Binding-site contacts:
Ligand atom C17 contacts residue VAL58 of chain 1.A at 3.5 Å (hydrophobic).
Ligand atom C18 contacts residue VAL58 of chain 1.A at 3.8 Å (hydrophobic).
Ligand atom C10 contacts residue ASN75 of chain 1.A at 4.1 Å.
Ligand atom C5 contacts residue THR125 of chain 1.A at 4.1 Å.
Ligand atom C13 contacts residue TYR18 of chain 1.A at 4.2 Å (hydrophobic).
Ligand atom C21 contacts residue ASN75 of chain 1.A at 4.1 Å.
Ligand atom C3 contacts residue ALA77 of chain 1.A at 3.9 Å (hydrophobic).
Ligand atom C2 contacts residue ARG82 of chain 1.A at 4.0 Å.
Ligand atom C20 contacts residue VAL76 of chain 1.A at 3.9 Å (hydrophobic).
Ligand atom C21 contacts residue VAL76 of chain 1.A at 3.9 Å (hydrophobic).
Ligand atom C1 contacts residue ALA77 of chain 1.A at 3.7 Å (hydrophobic).
Ligand atom C2 contacts residue ASN75 of chain 1.A at 4.3 Å.
Ligand atom O3 contacts residue ASN75 of chain 1.A at 2.5 Å (h-bond).
Ligand atom C5 contacts residue ARG82 of chain 1.A at 3.1 Å.
Ligand atom C2 contacts residue ALA77 of chain 1.A at 3.5 Å (hydrophobic).
Ligand atom C19 contacts residue ILE62 of chain 1.A at 3.8 Å (hydrophobic).
Ligand atom C8 contacts residue THR125 of chain 1.A at 4.4 Å.
Ligand atom C4 contacts residue ARG82 of chain 1.A at 3.7 Å.
Ligand atom C12 contacts residue TYR18 of chain 1.A at 3.7 Å (hydrophobic).
Ligand atom C5 contacts residue ASP126 of chain 1.A at 3.3 Å.
Ligand atom C6 contacts residue ARG82 of chain 1.A at 3.8 Å.
Ligand atom C12 contacts residue ASN75 of chain 1.A at 3.6 Å.
Ligand atom C14 contacts residue LEU61 of chain 1.A at 4.0 Å (hydrophobic).
Ligand atom O2 contacts residue THR125 of chain 1.A at 3.8 Å.
Ligand atom C7 contacts residue THR125 of chain 1.A at 3.9 Å.
Ligand atom C17 contacts residue THR125 of chain 1.A at 4.3 Å.
Ligand atom N1 contacts residue ALA77 of chain 1.A at 4.0 Å.
Ligand atom C18 contacts residue GLY124 of chain 1.A at 4.0 Å.
Ligand atom C1 contacts residue HIS95 of chain 1.A at 3.5 Å.
Ligand atom C15 contacts residue LEU61 of chain 1.A at 3.8 Å (hydrophobic).
Ligand atom C15 contacts residue VAL74 of chain 1.A at 4.2 Å (hydrophobic).
Ligand atom C13 contacts residue ASP15 of chain 1.A at 4.2 Å.
Ligand atom C6 contacts residue ASP126 of chain 1.A at 3.6 Å.
Ligand atom C3 contacts residue ASN75 of chain 1.A at 4.3 Å.
Ligand atom O2 contacts residue VAL58 of chain 1.A at 4.0 Å.
Ligand atom C9 contacts residue ASN75 of chain 1.A at 3.9 Å.
Ligand atom C6 contacts residue ALA77 of chain 1.A at 4.4 Å (hydrophobic).
Ligand atom C14 contacts residue ASP15 of chain 1.A at 4.2 Å.
Ligand atom C11 contacts residue ASN75 of chain 1.A at 3.5 Å.
Ligand atom C3 contacts residue ARG82 of chain 1.A at 3.6 Å.

The small molecule below binds the protein below.
Small molecule (SMILES): C[N+]12CCC(CC1)[C@H](OC(=O)C(O)(c1ccccc1)c1ccccc1)C2

Sequence of chain 1.A:
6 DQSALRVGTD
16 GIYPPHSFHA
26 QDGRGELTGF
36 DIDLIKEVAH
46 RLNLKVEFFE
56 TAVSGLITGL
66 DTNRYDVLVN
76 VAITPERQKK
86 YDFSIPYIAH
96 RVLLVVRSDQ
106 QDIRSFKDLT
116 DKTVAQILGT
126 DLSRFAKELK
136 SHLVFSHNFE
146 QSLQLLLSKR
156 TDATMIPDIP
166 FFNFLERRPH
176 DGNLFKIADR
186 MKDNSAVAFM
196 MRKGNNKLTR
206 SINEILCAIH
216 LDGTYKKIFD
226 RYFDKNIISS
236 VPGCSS